Sequence of chain 2.A:
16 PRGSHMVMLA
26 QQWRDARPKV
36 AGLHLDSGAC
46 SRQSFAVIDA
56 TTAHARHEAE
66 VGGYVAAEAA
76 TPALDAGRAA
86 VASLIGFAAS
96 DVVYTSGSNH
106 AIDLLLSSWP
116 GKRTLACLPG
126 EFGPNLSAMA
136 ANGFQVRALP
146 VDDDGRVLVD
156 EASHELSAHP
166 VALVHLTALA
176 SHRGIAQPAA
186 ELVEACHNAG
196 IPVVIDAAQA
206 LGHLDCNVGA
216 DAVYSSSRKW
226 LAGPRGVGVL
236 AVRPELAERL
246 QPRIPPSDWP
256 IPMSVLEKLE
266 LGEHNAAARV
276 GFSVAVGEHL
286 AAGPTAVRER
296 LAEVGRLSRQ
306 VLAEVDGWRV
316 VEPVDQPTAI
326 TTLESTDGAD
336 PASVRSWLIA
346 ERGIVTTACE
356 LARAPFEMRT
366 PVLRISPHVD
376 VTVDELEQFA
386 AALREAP

Binding-site contacts:
Ligand atom O contacts residue THR352 of chain 2.A at 4.0 Å.
Ligand atom OXT contacts residue PLP1 of chain 2.C at 3.5 Å.
Ligand atom O contacts residue ARG369 of chain 2.A at 2.7 Å (salt-bridge).
Ligand atom CA contacts residue ARG358 of chain 2.A at 4.2 Å.
Ligand atom OXT contacts residue GLY43 of chain 2.A at 3.6 Å.
Ligand atom OXT contacts residue SER176 of chain 2.A at 3.2 Å.
Ligand atom CA contacts residue GLY43 of chain 2.A at 4.3 Å.
Ligand atom CA contacts residue LYS224 of chain 2.A at 3.0 Å.
Ligand atom CB contacts residue ARG223 of chain 2.A at 3.5 Å.
Ligand atom O contacts residue ALA44 of chain 2.A at 3.4 Å.
Ligand atom CA contacts residue PLP1 of chain 2.C at 2.8 Å.
Ligand atom OXT contacts residue GLN204 of chain 2.A at 3.4 Å (h-bond).
Ligand atom CB contacts residue ALA44 of chain 2.A at 4.3 Å (hydrophobic).
Ligand atom C contacts residue PLP1 of chain 2.C at 3.5 Å.
Ligand atom O contacts residue LYS224 of chain 2.A at 4.4 Å.
Ligand atom CA contacts residue ALA44 of chain 2.A at 4.4 Å (hydrophobic).
Ligand atom C contacts residue SER176 of chain 2.A at 4.3 Å.
Ligand atom O contacts residue GLY43 of chain 2.A at 3.7 Å.
Ligand atom N contacts residue PLP1 of chain 2.C at 1.3 Å.
Ligand atom CB contacts residue PLP1 of chain 2.C at 3.8 Å.
Ligand atom CB contacts residue TYR69 of chain 1.A at 3.5 Å (hydrophobic).
Ligand atom N contacts residue GLN204 of chain 2.A at 4.4 Å.
Ligand atom CB contacts residue LYS224 of chain 2.A at 4.1 Å.
Ligand atom C contacts residue GLN204 of chain 2.A at 4.3 Å.
Ligand atom C contacts residue LYS224 of chain 2.A at 3.4 Å.
Ligand atom N contacts residue LYS224 of chain 2.A at 1.9 Å (salt-bridge).
Ligand atom OXT contacts residue ARG369 of chain 2.A at 2.9 Å (salt-bridge).
Ligand atom C contacts residue ALA44 of chain 2.A at 4.0 Å (hydrophobic).
Ligand atom C contacts residue ARG358 of chain 2.A at 3.1 Å.
Ligand atom OXT contacts residue ARG358 of chain 2.A at 3.0 Å (salt-bridge).
Ligand atom C contacts residue GLY43 of chain 2.A at 3.6 Å.
Ligand atom O contacts residue ARG358 of chain 2.A at 3.2 Å (salt-bridge).
Ligand atom C contacts residue ARG369 of chain 2.A at 3.5 Å.
Ligand atom OXT contacts residue LYS224 of chain 2.A at 3.3 Å (salt-bridge).
Ligand atom N contacts residue ARG223 of chain 2.A at 3.4 Å (salt-bridge).
Ligand atom CA contacts residue ARG223 of chain 2.A at 3.7 Å.

Sequence of chain 1.A:
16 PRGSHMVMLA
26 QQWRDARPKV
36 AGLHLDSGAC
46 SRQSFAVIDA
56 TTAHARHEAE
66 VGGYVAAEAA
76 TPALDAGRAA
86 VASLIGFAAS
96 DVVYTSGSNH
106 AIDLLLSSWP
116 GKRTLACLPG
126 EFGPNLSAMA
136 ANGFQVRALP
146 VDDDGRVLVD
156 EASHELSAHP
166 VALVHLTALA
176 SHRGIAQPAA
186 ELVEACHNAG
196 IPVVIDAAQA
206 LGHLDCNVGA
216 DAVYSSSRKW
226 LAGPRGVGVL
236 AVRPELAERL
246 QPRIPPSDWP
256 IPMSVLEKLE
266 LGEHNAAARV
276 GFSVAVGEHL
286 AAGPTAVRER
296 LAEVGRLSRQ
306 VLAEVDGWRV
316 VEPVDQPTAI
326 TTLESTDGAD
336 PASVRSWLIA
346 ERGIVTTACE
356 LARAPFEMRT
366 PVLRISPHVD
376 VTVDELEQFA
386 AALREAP

The protein below binds the small molecule below.
Small molecule (SMILES): C=C(N)C(=O)O